Sequence of chain 2.A:
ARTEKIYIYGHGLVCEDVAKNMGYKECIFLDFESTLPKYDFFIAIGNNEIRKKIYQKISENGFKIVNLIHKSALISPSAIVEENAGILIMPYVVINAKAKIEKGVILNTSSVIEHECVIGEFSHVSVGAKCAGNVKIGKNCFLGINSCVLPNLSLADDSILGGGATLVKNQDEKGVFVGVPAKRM

This protein binds this small molecule.
Small molecule (SMILES): O=C(O)c1cc(-c2ccco2)n[nH]1

Binding-site contacts:
Ligand atom CAD contacts residue ASN109 of chain 3.A at 4.0 Å.
Ligand atom CAA contacts residue SER89 of chain 3.A at 4.3 Å.
Ligand atom CAB contacts residue VAL107 of chain 3.A at 4.4 Å (hydrophobic).
Ligand atom CAD contacts residue SER89 of chain 3.A at 3.5 Å.
Ligand atom CAF contacts residue LEU87 of chain 3.A at 4.1 Å (hydrophobic).
Ligand atom CAD contacts residue ILE108 of chain 3.A at 3.9 Å (hydrophobic).
Ligand atom CAB contacts residue ASN109 of chain 3.A at 3.2 Å.
Ligand atom CAD contacts residue LEU87 of chain 3.A at 4.2 Å (hydrophobic).
Ligand atom CAE contacts residue HIS83 of chain 2.A at 4.3 Å.
Ligand atom OAC contacts residue ASN109 of chain 3.A at 4.5 Å.
Ligand atom OAM contacts residue LEU87 of chain 3.A at 4.3 Å.
Ligand atom NAH contacts residue ASN28 of chain 2.A at 4.0 Å.
Ligand atom CAB contacts residue MET103 of chain 2.A at 4.4 Å (hydrophobic).
Ligand atom OAC contacts residue ASP24 of chain 2.A at 4.0 Å.
Ligand atom CAE contacts residue ASP24 of chain 2.A at 4.3 Å.
Ligand atom CAE contacts residue LEU87 of chain 3.A at 4.3 Å (hydrophobic).
Ligand atom NAH contacts residue HIS83 of chain 2.A at 3.0 Å (h-bond).
Ligand atom CAJ contacts residue LEU87 of chain 3.A at 4.0 Å (hydrophobic).
Ligand atom CAA contacts residue ASN109 of chain 3.A at 2.8 Å.
Ligand atom CAL contacts residue ILE88 of chain 3.A at 3.9 Å (hydrophobic).
Ligand atom CAA contacts residue VAL107 of chain 3.A at 4.0 Å (hydrophobic).
Ligand atom NAK contacts residue LEU87 of chain 3.A at 4.0 Å.
Ligand atom OAI contacts residue ILE88 of chain 3.A at 3.0 Å (h-bond).
Ligand atom CAB contacts residue PRO104 of chain 2.A at 3.9 Å (hydrophobic).
Ligand atom CAA contacts residue ILE108 of chain 3.A at 3.8 Å (hydrophobic).
Ligand atom NAK contacts residue HIS83 of chain 2.A at 3.7 Å.
Ligand atom CAJ contacts residue ILE88 of chain 3.A at 4.1 Å (hydrophobic).
Ligand atom NAH contacts residue LEU87 of chain 3.A at 4.2 Å.
Ligand atom CAL contacts residue LEU87 of chain 3.A at 4.4 Å (hydrophobic).
Ligand atom CAG contacts residue LEU87 of chain 3.A at 4.1 Å (hydrophobic).
Ligand atom OAC contacts residue PRO104 of chain 2.A at 3.9 Å.
Ligand atom CAA contacts residue ASP24 of chain 2.A at 4.4 Å.
Ligand atom CAD contacts residue ILE88 of chain 3.A at 4.0 Å (hydrophobic).
Ligand atom CAB contacts residue ASP24 of chain 2.A at 4.2 Å.
Ligand atom CAF contacts residue ILE88 of chain 3.A at 3.5 Å (hydrophobic).
Ligand atom NAK contacts residue ASN28 of chain 2.A at 3.8 Å.
Ligand atom OAC contacts residue HIS83 of chain 2.A at 3.9 Å.
Ligand atom CAF contacts residue SER89 of chain 3.A at 4.1 Å.
Ligand atom CAE contacts residue SER89 of chain 3.A at 4.5 Å.
Ligand atom CAG contacts residue HIS83 of chain 2.A at 4.0 Å.

Sequence of chain 3.A:
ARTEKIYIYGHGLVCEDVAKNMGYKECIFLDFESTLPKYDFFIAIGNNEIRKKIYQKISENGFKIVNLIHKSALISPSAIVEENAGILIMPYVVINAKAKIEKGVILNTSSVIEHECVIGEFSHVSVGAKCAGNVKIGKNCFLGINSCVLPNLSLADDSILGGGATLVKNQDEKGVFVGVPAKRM